Sequence of chain 1.A:
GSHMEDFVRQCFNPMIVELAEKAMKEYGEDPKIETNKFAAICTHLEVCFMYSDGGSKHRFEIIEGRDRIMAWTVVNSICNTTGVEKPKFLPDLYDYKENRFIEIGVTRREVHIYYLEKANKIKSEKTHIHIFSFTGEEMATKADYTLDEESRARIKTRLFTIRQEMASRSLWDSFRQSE

The small molecule below binds the protein below.
Small molecule (SMILES): CC(C)(NC(=O)OCc1ccccc1)c1nc(C(=O)NCCn2cnc3c(N)ncnc32)c(O)c(=O)[nH]1

Binding-site contacts:
Ligand atom C22 contacts residue TYR44 of chain 1.A at 3.8 Å (hydrophobic).
Ligand atom C22 contacts residue LYS54 of chain 1.A at 3.8 Å.
Ligand atom C01 contacts residue MN1 of chain 1.B at 3.0 Å.
Ligand atom C21 contacts residue LYS54 of chain 1.A at 3.6 Å.
Ligand atom N08 contacts residue LYS54 of chain 1.A at 3.6 Å (salt-bridge).
Ligand atom N09 contacts residue LYS54 of chain 1.A at 2.9 Å (salt-bridge).
Ligand atom N07 contacts residue TYR44 of chain 1.A at 3.5 Å.
Ligand atom O03 contacts residue LEU107 of chain 1.A at 3.9 Å.
Ligand atom O02 contacts residue ASP109 of chain 1.A at 3.0 Å (salt-bridge).
Ligand atom O01 contacts residue ILE121 of chain 1.A at 2.7 Å (h-bond).
Ligand atom C02 contacts residue HIS61 of chain 1.A at 3.1 Å.
Ligand atom C02 contacts residue MN1 of chain 1.B at 3.0 Å.
Ligand atom C04 contacts residue GLU81 of chain 1.A at 3.4 Å.
Ligand atom O03 contacts residue GLU81 of chain 1.A at 3.3 Å (salt-bridge).
Ligand atom C20 contacts residue TYR44 of chain 1.A at 3.7 Å (hydrophobic).
Ligand atom O02 contacts residue MN1 of chain 1.C at 2.2 Å.
Ligand atom N08 contacts residue TYR44 of chain 1.A at 3.7 Å.
Ligand atom C01 contacts residue GLU120 of chain 1.A at 3.7 Å.
Ligand atom N09 contacts residue TYR44 of chain 1.A at 3.9 Å.
Ligand atom C06 contacts residue TYR44 of chain 1.A at 4.0 Å (hydrophobic).
Ligand atom C03 contacts residue GLU81 of chain 1.A at 3.6 Å.
Ligand atom C19 contacts residue TYR44 of chain 1.A at 3.5 Å (hydrophobic).
Ligand atom O01 contacts residue HIS61 of chain 1.A at 2.7 Å (h-bond).
Ligand atom C21 contacts residue TYR44 of chain 1.A at 3.6 Å (hydrophobic).
Ligand atom O02 contacts residue GLU120 of chain 1.A at 2.8 Å (salt-bridge).
Ligand atom O01 contacts residue GLU120 of chain 1.A at 3.2 Å (salt-bridge).
Ligand atom N05 contacts residue TYR44 of chain 1.A at 3.7 Å.
Ligand atom C03 contacts residue MN1 of chain 1.C at 3.5 Å.
Ligand atom C02 contacts residue GLU120 of chain 1.A at 3.6 Å.
Ligand atom O02 contacts residue HIS61 of chain 1.A at 3.1 Å.
Ligand atom C04 contacts residue MN1 of chain 1.C at 3.1 Å.
Ligand atom O03 contacts residue ASP109 of chain 1.A at 4.0 Å.
Ligand atom O02 contacts residue GLU81 of chain 1.A at 3.6 Å (salt-bridge).
Ligand atom N04 contacts residue LYS54 of chain 1.A at 3.8 Å.
Ligand atom O02 contacts residue MN1 of chain 1.B at 2.1 Å.
Ligand atom O01 contacts residue MN1 of chain 1.B at 2.3 Å.
Ligand atom C02 contacts residue MN1 of chain 1.C at 3.2 Å.
Ligand atom O03 contacts residue MN1 of chain 1.C at 2.2 Å.
Ligand atom C01 contacts residue HIS61 of chain 1.A at 3.1 Å.
Ligand atom C02 contacts residue GLU81 of chain 1.A at 3.6 Å.